Binding-site contacts:
Ligand atom C12 contacts residue VAL16 of chain 1.B at 3.8 Å (hydrophobic).
Ligand atom C16 contacts residue ASP95 of chain 1.B at 3.3 Å.
Ligand atom C04 contacts residue ALA35 of chain 1.B at 3.7 Å (hydrophobic).
Ligand atom C13 contacts residue TYR87 of chain 1.B at 3.8 Å (hydrophobic).
Ligand atom C14 contacts residue GLY91 of chain 1.B at 3.8 Å.
Ligand atom C32 contacts residue ASP156 of chain 1.B at 3.8 Å.
Ligand atom N08 contacts residue TYR87 of chain 1.B at 3.8 Å.
Ligand atom N08 contacts residue HIS88 of chain 1.B at 3.0 Å (h-bond).
Ligand atom C22 contacts residue ASP95 of chain 1.B at 3.5 Å.
Ligand atom C12 contacts residue TYR87 of chain 1.B at 3.5 Å (hydrophobic).
Ligand atom C12 contacts residue HIS88 of chain 1.B at 3.9 Å.
Ligand atom O02 contacts residue LYS37 of chain 1.B at 3.6 Å.
Ligand atom C26 contacts residue LEU145 of chain 1.B at 4.0 Å (hydrophobic).
Ligand atom C04 contacts residue THR85 of chain 1.B at 3.9 Å.
Ligand atom C01 contacts residue THR85 of chain 1.B at 3.4 Å.
Ligand atom C29 contacts residue ALA155 of chain 1.B at 3.8 Å (hydrophobic).
Ligand atom C32 contacts residue LEU83 of chain 1.B at 3.8 Å (hydrophobic).
Ligand atom C01 contacts residue ALA35 of chain 1.B at 3.5 Å (hydrophobic).
Ligand atom C17 contacts residue ASP95 of chain 1.B at 4.0 Å.
Ligand atom C09 contacts residue TYR87 of chain 1.B at 3.9 Å (hydrophobic).
Ligand atom C23 contacts residue GLY91 of chain 1.B at 3.5 Å.
Ligand atom C07 contacts residue HIS86 of chain 1.B at 4.0 Å.
Ligand atom C29 contacts residue LYS142 of chain 1.B at 3.5 Å.
Ligand atom C32 contacts residue GLU50 of chain 1.B at 3.5 Å.
Ligand atom C29 contacts residue ASN143 of chain 1.B at 3.4 Å.
Ligand atom C21 contacts residue VAL16 of chain 1.B at 3.7 Å (hydrophobic).
Ligand atom O28 contacts residue ALA155 of chain 1.B at 3.7 Å.
Ligand atom C24 contacts residue LEU145 of chain 1.B at 3.9 Å (hydrophobic).
Ligand atom O31 contacts residue LYS37 of chain 1.B at 3.6 Å.
Ligand atom C11 contacts residue GLY91 of chain 1.B at 3.9 Å.
Ligand atom C07 contacts residue LEU145 of chain 1.B at 3.5 Å (hydrophobic).
Ligand atom C01 contacts residue LYS37 of chain 1.B at 3.6 Å.
Ligand atom C01 contacts residue LEU83 of chain 1.B at 3.5 Å (hydrophobic).
Ligand atom C22 contacts residue GLY91 of chain 1.B at 3.5 Å.
Ligand atom C04 contacts residue VAL24 of chain 1.B at 3.9 Å (hydrophobic).
Ligand atom C07 contacts residue ALA35 of chain 1.B at 3.6 Å (hydrophobic).
Ligand atom C13 contacts residue VAL16 of chain 1.B at 3.8 Å (hydrophobic).
Ligand atom C09 contacts residue HIS88 of chain 1.B at 3.1 Å.
Ligand atom O02 contacts residue THR85 of chain 1.B at 4.0 Å.
Ligand atom C06 contacts residue LEU145 of chain 1.B at 3.8 Å (hydrophobic).

Sequence of chain 1.B:
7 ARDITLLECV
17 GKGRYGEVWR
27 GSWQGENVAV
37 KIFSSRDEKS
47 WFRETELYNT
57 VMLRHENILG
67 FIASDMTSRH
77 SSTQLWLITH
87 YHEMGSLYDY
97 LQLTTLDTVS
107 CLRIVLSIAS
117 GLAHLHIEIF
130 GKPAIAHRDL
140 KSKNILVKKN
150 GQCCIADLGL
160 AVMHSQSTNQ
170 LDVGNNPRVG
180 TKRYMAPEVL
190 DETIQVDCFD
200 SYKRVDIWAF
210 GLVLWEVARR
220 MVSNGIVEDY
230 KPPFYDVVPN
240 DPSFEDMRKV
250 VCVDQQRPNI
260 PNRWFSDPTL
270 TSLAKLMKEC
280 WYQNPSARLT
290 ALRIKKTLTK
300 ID

The small molecule below binds the protein below.
Small molecule (SMILES): COc1cc(-c2cncc(-c3ccc(C4CCN(C)CC4)cc3)c2C)cc(OC)c1OC